Sequence of chain 1.B:
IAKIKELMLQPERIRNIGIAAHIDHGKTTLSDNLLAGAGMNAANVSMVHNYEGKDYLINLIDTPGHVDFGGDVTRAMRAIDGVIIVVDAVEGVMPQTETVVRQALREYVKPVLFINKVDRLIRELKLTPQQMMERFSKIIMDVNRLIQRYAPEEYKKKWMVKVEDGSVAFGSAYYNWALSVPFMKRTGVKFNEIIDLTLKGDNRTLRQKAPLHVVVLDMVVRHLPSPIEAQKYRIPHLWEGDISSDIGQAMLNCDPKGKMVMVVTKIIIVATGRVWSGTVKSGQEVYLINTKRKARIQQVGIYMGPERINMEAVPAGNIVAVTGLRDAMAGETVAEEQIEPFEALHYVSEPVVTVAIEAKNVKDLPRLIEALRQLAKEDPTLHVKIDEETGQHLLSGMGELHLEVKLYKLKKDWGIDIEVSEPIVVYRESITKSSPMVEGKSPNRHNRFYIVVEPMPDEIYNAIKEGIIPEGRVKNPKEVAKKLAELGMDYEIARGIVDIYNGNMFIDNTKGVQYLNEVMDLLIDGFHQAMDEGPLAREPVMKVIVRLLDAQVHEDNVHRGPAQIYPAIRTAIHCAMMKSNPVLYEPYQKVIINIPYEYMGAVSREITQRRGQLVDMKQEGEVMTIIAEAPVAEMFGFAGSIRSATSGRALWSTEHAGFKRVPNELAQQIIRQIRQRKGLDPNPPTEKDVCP

Binding-site contacts:
Ligand atom PG contacts residue HIS101 of chain 1.B at 3.4 Å.
Ligand atom N1 contacts residue LYS152 of chain 1.B at 3.7 Å.
Ligand atom C5 contacts residue TYR209 of chain 1.B at 3.4 Å (hydrophobic).
Ligand atom O2B contacts residue THR38 of chain 1.B at 3.0 Å (h-bond).
Ligand atom O4' contacts residue ASP34 of chain 1.B at 3.8 Å.
Ligand atom O1B contacts residue THR38 of chain 1.B at 3.2 Å (h-bond).
Ligand atom N7 contacts residue TYR209 of chain 1.B at 3.5 Å.
Ligand atom O1B contacts residue GLY36 of chain 1.B at 3.8 Å.
Ligand atom N1 contacts residue ASP154 of chain 1.B at 2.7 Å (salt-bridge).
Ligand atom N2 contacts residue ASP154 of chain 1.B at 3.0 Å (salt-bridge).
Ligand atom N7 contacts residue ASN151 of chain 1.B at 3.2 Å (h-bond).
Ligand atom O3G contacts residue THR38 of chain 1.B at 3.8 Å.
Ligand atom O5' contacts residue ASP34 of chain 1.B at 3.7 Å.
Ligand atom C5 contacts residue LYS152 of chain 1.B at 3.5 Å.
Ligand atom O2A contacts residue THR39 of chain 1.B at 3.2 Å (h-bond).
Ligand atom O1B contacts residue LYS37 of chain 1.B at 2.8 Å (salt-bridge).
Ligand atom C6 contacts residue LYS152 of chain 1.B at 3.4 Å.
Ligand atom O2A contacts residue LYS37 of chain 1.B at 3.5 Å (salt-bridge).
Ligand atom O6 contacts residue ASN151 of chain 1.B at 3.6 Å (h-bond).
Ligand atom C3B contacts residue ASP34 of chain 1.B at 3.5 Å.
Ligand atom O6 contacts residue SER207 of chain 1.B at 2.4 Å (h-bond).
Ligand atom C8 contacts residue LYS152 of chain 1.B at 3.8 Å.
Ligand atom C5' contacts residue ASP34 of chain 1.B at 3.7 Å.
Ligand atom C4 contacts residue LYS152 of chain 1.B at 3.4 Å.
Ligand atom N9 contacts residue LYS152 of chain 1.B at 3.4 Å.
Ligand atom O2G contacts residue HIS101 of chain 1.B at 2.8 Å (h-bond).
Ligand atom C3B contacts residue HIS101 of chain 1.B at 3.2 Å.
Ligand atom O3A contacts residue ASP34 of chain 1.B at 3.3 Å (salt-bridge).
Ligand atom C6 contacts residue SER207 of chain 1.B at 3.3 Å.
Ligand atom O6 contacts residue ASP154 of chain 1.B at 2.7 Å (salt-bridge).
Ligand atom O6 contacts residue LYS152 of chain 1.B at 3.4 Å.
Ligand atom O1G contacts residue HIS101 of chain 1.B at 3.7 Å.
Ligand atom O2A contacts residue THR38 of chain 1.B at 3.5 Å (h-bond).
Ligand atom O2' contacts residue TYR209 of chain 1.B at 3.8 Å.
Ligand atom N2 contacts residue ARG155 of chain 1.B at 3.5 Å.
Ligand atom O4' contacts residue LYS152 of chain 1.B at 3.4 Å (salt-bridge).
Ligand atom O2A contacts residue GLY36 of chain 1.B at 3.2 Å.
Ligand atom C2 contacts residue ASP154 of chain 1.B at 3.2 Å.
Ligand atom C6 contacts residue TYR209 of chain 1.B at 3.7 Å (hydrophobic).
Ligand atom C6 contacts residue ASP154 of chain 1.B at 3.2 Å.

This protein binds this small molecule.
Small molecule (SMILES): Nc1nc2c(ncn2[C@@H]2O[C@H](CO[P](=O)(O)O[P](=O)(O)CP(=O)(O)O)[C@@H](O)[C@H]2O)c(=O)[nH]1